Binding-site contacts:
Ligand atom C1 contacts residue FRU5 of chain 1.F at 3.7 Å.
Ligand atom O4 contacts residue ARG126 of chain 1.B at 2.9 Å (salt-bridge).
Ligand atom O1 contacts residue GLU195 of chain 1.C at 2.5 Å (salt-bridge).
Ligand atom O1 contacts residue FRU5 of chain 1.F at 3.6 Å.
Ligand atom O3 contacts residue ASP291 of chain 1.C at 2.6 Å (salt-bridge).
Ligand atom C5 contacts residue PHE77 of chain 1.C at 3.6 Å (hydrophobic).
Ligand atom O3 contacts residue FRU5 of chain 1.F at 2.8 Å.
Ligand atom C1 contacts residue TRP242 of chain 1.C at 3.7 Å (hydrophobic).
Ligand atom C3 contacts residue GLU195 of chain 1.C at 3.6 Å.
Ligand atom O6 contacts residue ASP162 of chain 1.B at 2.4 Å (salt-bridge).
Ligand atom O6 contacts residue ALA185 of chain 1.B at 3.7 Å.
Ligand atom C3 contacts residue FRU5 of chain 1.F at 3.6 Å.
Ligand atom O6 contacts residue ASP184 of chain 1.B at 3.3 Å (salt-bridge).
Ligand atom O6 contacts residue ALA81 of chain 1.C at 3.7 Å.
Ligand atom O4 contacts residue ASP291 of chain 1.C at 2.6 Å (salt-bridge).
Ligand atom C6 contacts residue FRU5 of chain 1.F at 3.8 Å.
Ligand atom C3 contacts residue ASP291 of chain 1.C at 3.5 Å.
Ligand atom C6 contacts residue ILE82 of chain 1.C at 3.6 Å (hydrophobic).
Ligand atom O3 contacts residue ILE82 of chain 1.C at 3.3 Å.
Ligand atom C3 contacts residue SER79 of chain 1.C at 3.7 Å.
Ligand atom C2 contacts residue GLU195 of chain 1.C at 3.4 Å.
Ligand atom C4 contacts residue FRU5 of chain 1.F at 3.4 Å.
Ligand atom O4 contacts residue LYS144 of chain 1.C at 3.0 Å (salt-bridge).
Ligand atom O6 contacts residue LYS144 of chain 1.C at 2.8 Å (salt-bridge).
Ligand atom O3 contacts residue TRP242 of chain 1.C at 3.7 Å.
Ligand atom C3 contacts residue ILE82 of chain 1.C at 3.6 Å (hydrophobic).
Ligand atom C4 contacts residue ASP291 of chain 1.C at 3.4 Å.
Ligand atom C5 contacts residue ASP162 of chain 1.B at 3.5 Å.
Ligand atom C6 contacts residue PHE77 of chain 1.C at 3.7 Å (hydrophobic).
Ligand atom O6 contacts residue GLU85 of chain 1.C at 3.3 Å (salt-bridge).
Ligand atom O4 contacts residue TRP242 of chain 1.C at 3.3 Å.
Ligand atom C4 contacts residue ASP184 of chain 1.B at 3.5 Å.
Ligand atom O4 contacts residue ASP184 of chain 1.B at 2.8 Å (salt-bridge).
Ligand atom C3 contacts residue TRP242 of chain 1.C at 3.5 Å (hydrophobic).
Ligand atom O4 contacts residue ILE82 of chain 1.C at 3.5 Å.
Ligand atom C1 contacts residue GLU195 of chain 1.C at 3.2 Å.
Ligand atom O4 contacts residue FRU5 of chain 1.F at 3.5 Å.
Ligand atom C6 contacts residue PHE192 of chain 1.C at 3.5 Å (hydrophobic).
Ligand atom C6 contacts residue ASP162 of chain 1.B at 3.1 Å.
Ligand atom O4 contacts residue ASP162 of chain 1.B at 3.2 Å (salt-bridge).

A small-molecule ligand and the protein it binds are described below.
Small molecule (SMILES): OC[C@H]1O[C@@]2(CO[C@]3(CO2)O[C@H](CO)[C@@H](O)[C@@H]3O)[C@@H](O)[C@@H]1O

Sequence of chain 1.B:
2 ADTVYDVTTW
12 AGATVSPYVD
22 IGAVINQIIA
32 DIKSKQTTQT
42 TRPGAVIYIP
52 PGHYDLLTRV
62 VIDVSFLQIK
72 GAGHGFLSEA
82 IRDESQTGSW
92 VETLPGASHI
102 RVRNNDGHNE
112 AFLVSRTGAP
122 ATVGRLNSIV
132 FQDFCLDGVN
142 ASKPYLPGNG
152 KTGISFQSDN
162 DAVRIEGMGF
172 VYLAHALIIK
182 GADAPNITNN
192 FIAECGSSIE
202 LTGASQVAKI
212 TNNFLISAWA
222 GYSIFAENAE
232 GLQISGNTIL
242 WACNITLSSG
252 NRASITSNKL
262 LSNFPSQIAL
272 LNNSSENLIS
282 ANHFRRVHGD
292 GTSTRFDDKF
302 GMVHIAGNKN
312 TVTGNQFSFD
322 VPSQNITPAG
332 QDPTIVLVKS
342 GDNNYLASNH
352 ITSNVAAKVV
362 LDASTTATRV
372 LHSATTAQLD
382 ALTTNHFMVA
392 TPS

Sequence of chain 1.C:
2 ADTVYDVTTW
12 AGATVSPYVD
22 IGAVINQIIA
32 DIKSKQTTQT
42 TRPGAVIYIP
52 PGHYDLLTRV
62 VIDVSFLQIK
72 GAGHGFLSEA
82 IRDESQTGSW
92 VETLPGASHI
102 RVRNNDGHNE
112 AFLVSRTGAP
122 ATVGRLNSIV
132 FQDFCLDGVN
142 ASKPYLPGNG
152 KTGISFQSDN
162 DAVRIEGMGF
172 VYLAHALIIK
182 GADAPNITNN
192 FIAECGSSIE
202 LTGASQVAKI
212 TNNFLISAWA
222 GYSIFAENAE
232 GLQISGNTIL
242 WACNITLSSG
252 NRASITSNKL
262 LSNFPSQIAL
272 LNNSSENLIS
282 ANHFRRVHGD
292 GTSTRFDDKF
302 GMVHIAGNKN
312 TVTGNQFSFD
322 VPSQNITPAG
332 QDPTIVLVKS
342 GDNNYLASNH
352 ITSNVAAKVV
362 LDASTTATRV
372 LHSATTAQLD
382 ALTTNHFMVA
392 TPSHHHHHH